Sequence of chain 1.C:
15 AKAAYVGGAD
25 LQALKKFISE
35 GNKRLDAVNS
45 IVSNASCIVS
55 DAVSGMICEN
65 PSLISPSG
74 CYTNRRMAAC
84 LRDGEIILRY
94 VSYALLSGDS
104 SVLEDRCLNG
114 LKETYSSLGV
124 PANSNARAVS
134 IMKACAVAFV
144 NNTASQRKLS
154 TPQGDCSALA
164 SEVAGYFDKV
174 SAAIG

Sequence of chain 1.A:
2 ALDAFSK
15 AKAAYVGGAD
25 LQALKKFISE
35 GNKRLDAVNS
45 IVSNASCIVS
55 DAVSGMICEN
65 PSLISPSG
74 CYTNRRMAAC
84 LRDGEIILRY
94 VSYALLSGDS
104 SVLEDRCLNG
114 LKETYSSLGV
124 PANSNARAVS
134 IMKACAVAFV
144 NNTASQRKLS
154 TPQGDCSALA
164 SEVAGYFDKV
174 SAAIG

Sequence of chain 1.B:
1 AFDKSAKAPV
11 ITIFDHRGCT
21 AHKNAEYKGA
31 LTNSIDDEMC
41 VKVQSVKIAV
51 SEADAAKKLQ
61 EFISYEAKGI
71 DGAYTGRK

The small molecule below binds the protein below.
Small molecule (SMILES): CCC1=C(C)[C@@H](Cc2[nH]c(/C=C3\N=C(/C=C4\NC(=O)[C@H](C)[C@H]4CC)C(C)=C3CCC(=O)O)c(/C=C/C(=O)O)c2C)NC1=O

Binding-site contacts:
Ligand atom CBA contacts residue CYS51 of chain 1.A at 2.5 Å (hydrophobic).
Ligand atom C3A contacts residue CYS51 of chain 1.A at 2.8 Å (hydrophobic).
Ligand atom O1B contacts residue LYS151 of chain 1.C at 3.2 Å (salt-bridge).
Ligand atom CMD contacts residue ASP55 of chain 1.A at 3.3 Å.
Ligand atom C2A contacts residue CYS51 of chain 1.A at 3.2 Å (hydrophobic).
Ligand atom O1B contacts residue GLY72 of chain 1.B at 2.7 Å (h-bond).
Ligand atom OA contacts residue ASP71 of chain 1.B at 3.4 Å (salt-bridge).
Ligand atom NC contacts residue ASP55 of chain 1.A at 2.7 Å (salt-bridge).
Ligand atom ND contacts residue ALA73 of chain 1.B at 3.0 Å (h-bond).
Ligand atom C1A contacts residue SER148 of chain 1.A at 3.4 Å.
Ligand atom CMB contacts residue ASP71 of chain 1.B at 3.3 Å.
Ligand atom CMD contacts residue GLY59 of chain 1.A at 3.4 Å.
Ligand atom OD contacts residue TYR74 of chain 1.B at 3.4 Å.
Ligand atom C4D contacts residue CYS62 of chain 1.A at 3.3 Å (hydrophobic).
Ligand atom C2D contacts residue LYS68 of chain 1.B at 3.5 Å.
Ligand atom NB contacts residue ASP55 of chain 1.A at 2.8 Å (salt-bridge).
Ligand atom OA contacts residue GLN149 of chain 1.A at 2.9 Å (h-bond).
Ligand atom OA contacts residue SER148 of chain 1.A at 2.6 Å (h-bond).
Ligand atom OD contacts residue CYS62 of chain 1.A at 3.3 Å (h-bond).
Ligand atom C1C contacts residue GLY72 of chain 1.B at 3.4 Å.
Ligand atom CMA contacts residue ASN48 of chain 1.A at 3.5 Å.
Ligand atom NB contacts residue CYS138 of chain 1.A at 3.2 Å (h-bond).
Ligand atom CMD contacts residue ALA67 of chain 1.B at 3.0 Å (hydrophobic).
Ligand atom OD contacts residue GLY76 of chain 1.B at 3.1 Å (h-bond).
Ligand atom CMB contacts residue ALA147 of chain 1.A at 3.4 Å (hydrophobic).
Ligand atom C1B contacts residue CYS138 of chain 1.A at 3.1 Å (hydrophobic).
Ligand atom OD contacts residue THR75 of chain 1.B at 2.7 Å (h-bond).
Ligand atom CHA contacts residue CYS138 of chain 1.A at 3.5 Å (hydrophobic).
Ligand atom O1B contacts residue ASP71 of chain 1.B at 3.4 Å.
Ligand atom CBD contacts residue CYS62 of chain 1.A at 2.8 Å (hydrophobic).
Ligand atom C1A contacts residue ASP71 of chain 1.B at 3.4 Å.
Ligand atom CBD contacts residue TYR65 of chain 1.B at 3.5 Å (hydrophobic).
Ligand atom C3D contacts residue CYS62 of chain 1.A at 2.7 Å (hydrophobic).
Ligand atom CAD contacts residue CYS62 of chain 1.A at 1.9 Å (hydrophobic).
Ligand atom NA contacts residue ASP71 of chain 1.B at 2.7 Å (salt-bridge).
Ligand atom CBA contacts residue GOL1 of chain 1.T at 3.4 Å.
Ligand atom CGB contacts residue GLY72 of chain 1.B at 3.4 Å.
Ligand atom CMC contacts residue THR75 of chain 1.B at 3.3 Å.
Ligand atom CHB contacts residue GLY72 of chain 1.B at 3.5 Å.
Ligand atom CAA contacts residue CYS51 of chain 1.A at 1.8 Å (hydrophobic).